Binding-site contacts:
Ligand atom C07 contacts residue HEM1 of chain 1.X at 3.5 Å.
Ligand atom C09 contacts residue GLU321 of chain 1.C at 3.8 Å.
Ligand atom N01 contacts residue HEM1 of chain 1.X at 3.6 Å.
Ligand atom C02 contacts residue HEM1 of chain 1.X at 3.6 Å.
Ligand atom C25 contacts residue TYR435 of chain 1.C at 3.4 Å (hydrophobic).
Ligand atom C06 contacts residue HEM1 of chain 1.X at 3.8 Å.
Ligand atom C03 contacts residue PRO294 of chain 1.C at 3.7 Å (hydrophobic).
Ligand atom C05 contacts residue VAL296 of chain 1.C at 3.8 Å (hydrophobic).
Ligand atom C07 contacts residue PRO294 of chain 1.C at 3.8 Å (hydrophobic).
Ligand atom C24 contacts residue PHE65 of chain 1.C at 3.3 Å (hydrophobic).
Ligand atom C24 contacts residue VAL64 of chain 1.C at 3.8 Å (hydrophobic).
Ligand atom F13 contacts residue HEM1 of chain 1.X at 2.6 Å.
Ligand atom N02 contacts residue GLU321 of chain 1.C at 2.7 Å (salt-bridge).
Ligand atom F13 contacts residue KL41 of chain 1.Z at 3.7 Å.
Ligand atom F13 contacts residue ARG325 of chain 1.C at 3.3 Å.
Ligand atom N21 contacts residue HEM1 of chain 1.X at 3.0 Å (h-bond).
Ligand atom C25 contacts residue PHE65 of chain 1.C at 3.5 Å (hydrophobic).
Ligand atom C12 contacts residue HEM1 of chain 1.X at 3.4 Å.
Ligand atom C17 contacts residue HEM1 of chain 1.X at 3.8 Å.
Ligand atom C12 contacts residue ARG325 of chain 1.C at 3.2 Å.
Ligand atom C25 contacts residue VAL64 of chain 1.C at 3.5 Å (hydrophobic).
Ligand atom C02 contacts residue GLU321 of chain 1.C at 3.7 Å.
Ligand atom C07 contacts residue SER314 of chain 1.C at 3.8 Å.
Ligand atom C14 contacts residue KL41 of chain 1.Z at 3.4 Å.
Ligand atom C13 contacts residue HEM1 of chain 1.X at 3.4 Å.
Ligand atom N02 contacts residue HEM1 of chain 1.X at 3.4 Å.
Ligand atom C23 contacts residue KL41 of chain 1.Z at 3.3 Å.
Ligand atom N02 contacts residue TRP316 of chain 1.C at 2.9 Å (h-bond).
Ligand atom N01 contacts residue GLU321 of chain 1.C at 3.0 Å (salt-bridge).
Ligand atom C22 contacts residue HEM1 of chain 1.X at 3.4 Å.
Ligand atom C07 contacts residue PHE313 of chain 1.C at 3.5 Å (hydrophobic).
Ligand atom C18 contacts residue HEM1 of chain 1.X at 3.2 Å.
Ligand atom C08 contacts residue HEM1 of chain 1.X at 3.7 Å.
Ligand atom N02 contacts residue TYR317 of chain 1.C at 3.8 Å.
Ligand atom N21 contacts residue TYR435 of chain 1.C at 3.0 Å.
Ligand atom C24 contacts residue KL41 of chain 1.Z at 3.6 Å.
Ligand atom C03 contacts residue HEM1 of chain 1.X at 3.4 Å.
Ligand atom C07 contacts residue GLY315 of chain 1.C at 3.6 Å.
Ligand atom N02 contacts residue PRO294 of chain 1.C at 3.8 Å.
Ligand atom C13 contacts residue ARG325 of chain 1.C at 3.7 Å.

A protein and the small-molecule ligand that binds it are described below.
Small molecule (SMILES): Cc1cc(N)nc(CCc2cc(F)cc(CC[C@H]3CCCN3)c2)c1

Sequence of chain 1.C:
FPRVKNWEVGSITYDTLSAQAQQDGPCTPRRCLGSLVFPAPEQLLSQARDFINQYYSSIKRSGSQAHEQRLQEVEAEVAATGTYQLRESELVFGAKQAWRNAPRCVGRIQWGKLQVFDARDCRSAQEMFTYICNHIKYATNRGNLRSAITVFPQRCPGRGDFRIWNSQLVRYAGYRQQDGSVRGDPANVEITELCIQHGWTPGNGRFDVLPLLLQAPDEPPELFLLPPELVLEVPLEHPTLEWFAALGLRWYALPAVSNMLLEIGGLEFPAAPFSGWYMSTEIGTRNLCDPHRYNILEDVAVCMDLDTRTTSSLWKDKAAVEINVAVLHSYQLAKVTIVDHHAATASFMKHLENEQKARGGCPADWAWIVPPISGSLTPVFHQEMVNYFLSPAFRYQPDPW